A protein and the small-molecule ligand that binds it are described below.
Small molecule (SMILES): CC(C)C[C@H](NC(=O)CN)C(=O)N[C@H](C(=O)N[C@H](C(=O)NCC(=O)N[C@@H](CO)C(=O)N[C@@H](CC(C)C)C(=O)N[C@@H](CCCN=C(N)N)C(=O)NCC=O)C(C)C)[C@@H](C)O

Binding-site contacts:
Ligand atom CG2 contacts residue MET259 of chain 12.C at 3.7 Å (hydrophobic).
Ligand atom N contacts residue ASP258 of chain 12.C at 3.2 Å (salt-bridge).
Ligand atom NH2 contacts residue ASP228 of chain 12.C at 2.4 Å (salt-bridge).
Ligand atom NH1 contacts residue THR246 of chain 12.C at 3.5 Å.
Ligand atom NH1 contacts residue ILE51 of chain 12.C at 3.5 Å (h-bond).
Ligand atom N contacts residue ARG49 of chain 12.C at 3.5 Å (salt-bridge).
Ligand atom N contacts residue ASP258 of chain 12.C at 2.9 Å (salt-bridge).
Ligand atom O contacts residue ILE54 of chain 12.C at 3.4 Å.
Ligand atom CZ contacts residue ASP228 of chain 12.C at 3.2 Å.
Ligand atom OG1 contacts residue ASP258 of chain 12.C at 3.5 Å.
Ligand atom C contacts residue ARG49 of chain 12.C at 3.5 Å.
Ligand atom N contacts residue ASP258 of chain 12.C at 3.7 Å.
Ligand atom CB contacts residue ARG49 of chain 12.C at 3.7 Å.
Ligand atom C contacts residue ILE39 of chain 12.C at 3.6 Å (hydrophobic).
Ligand atom CD2 contacts residue ARG43 of chain 12.C at 3.7 Å.
Ligand atom CA contacts residue ARG49 of chain 12.C at 3.7 Å.
Ligand atom CD contacts residue ASP53 of chain 12.C at 3.3 Å.
Ligand atom NH1 contacts residue ASP228 of chain 12.C at 3.2 Å (salt-bridge).
Ligand atom C contacts residue ILE54 of chain 12.C at 3.7 Å (hydrophobic).
Ligand atom O contacts residue ARG50 of chain 12.C at 3.7 Å.
Ligand atom OG1 contacts residue MET259 of chain 12.C at 2.6 Å (h-bond).
Ligand atom O contacts residue ARG49 of chain 12.C at 3.0 Å (salt-bridge).
Ligand atom CB contacts residue MET259 of chain 12.C at 3.5 Å (hydrophobic).
Ligand atom O contacts residue ILE39 of chain 12.C at 3.5 Å.
Ligand atom CD1 contacts residue PRO57 of chain 12.C at 3.6 Å (hydrophobic).
Ligand atom CB contacts residue ASP258 of chain 12.C at 3.7 Å.
Ligand atom NE contacts residue ASP53 of chain 12.C at 3.6 Å (salt-bridge).
Ligand atom NH1 contacts residue ARG50 of chain 12.C at 3.7 Å.
Ligand atom CG2 contacts residue ALA42 of chain 12.C at 3.7 Å (hydrophobic).
Ligand atom O contacts residue ARG43 of chain 12.C at 2.9 Å (salt-bridge).
Ligand atom O contacts residue ARG43 of chain 12.C at 3.3 Å (salt-bridge).
Ligand atom CB contacts residue ILE39 of chain 12.C at 3.7 Å (hydrophobic).
Ligand atom C contacts residue ASP258 of chain 12.C at 3.7 Å.
Ligand atom N contacts residue ARG49 of chain 12.C at 3.5 Å (salt-bridge).
Ligand atom CB contacts residue ARG49 of chain 12.C at 3.6 Å.
Ligand atom NH2 contacts residue THR246 of chain 12.C at 2.8 Å (h-bond).
Ligand atom CA contacts residue ASP258 of chain 12.C at 3.3 Å.
Ligand atom CA contacts residue ILE54 of chain 12.C at 3.7 Å (hydrophobic).
Ligand atom N contacts residue ASP258 of chain 12.C at 3.3 Å (salt-bridge).
Ligand atom N contacts residue ARG49 of chain 12.C at 3.7 Å.

Sequence of chain 12.C:
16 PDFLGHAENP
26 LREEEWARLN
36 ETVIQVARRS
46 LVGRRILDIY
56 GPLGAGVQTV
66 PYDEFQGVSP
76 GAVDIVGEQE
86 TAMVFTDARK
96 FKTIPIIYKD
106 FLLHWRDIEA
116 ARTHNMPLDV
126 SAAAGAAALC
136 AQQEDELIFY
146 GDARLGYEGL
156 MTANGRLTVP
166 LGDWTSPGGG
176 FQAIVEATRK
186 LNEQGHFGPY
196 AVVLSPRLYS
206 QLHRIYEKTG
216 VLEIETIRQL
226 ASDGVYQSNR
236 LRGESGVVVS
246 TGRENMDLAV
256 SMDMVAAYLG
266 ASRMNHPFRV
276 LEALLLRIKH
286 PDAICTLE